Binding-site contacts:
Ligand atom C3 contacts residue ASN123 of chain 1.B at 3.8 Å.
Ligand atom O6 contacts residue ASN171 of chain 1.B at 3.7 Å.
Ligand atom C8 contacts residue ALA169 of chain 1.B at 3.5 Å (hydrophobic).
Ligand atom C7 contacts residue ALA169 of chain 1.B at 3.9 Å (hydrophobic).
Ligand atom O6 contacts residue ALA169 of chain 1.B at 4.4 Å.
Ligand atom C8 contacts residue THR125 of chain 1.B at 3.5 Å.
Ligand atom N2 contacts residue ALA169 of chain 1.B at 3.5 Å.
Ligand atom C1 contacts residue ASN123 of chain 1.B at 1.3 Å.
Ligand atom C5 contacts residue ASN123 of chain 1.B at 3.4 Å.
Ligand atom C4 contacts residue ASN123 of chain 1.B at 4.1 Å.
Ligand atom C2 contacts residue ALA169 of chain 1.B at 4.2 Å (hydrophobic).
Ligand atom O5 contacts residue ASN123 of chain 1.B at 2.3 Å (h-bond).
Ligand atom O6 contacts residue GLU170 of chain 1.B at 4.2 Å.
Ligand atom C5 contacts residue ALA169 of chain 1.B at 4.1 Å (hydrophobic).
Ligand atom C2 contacts residue ASN123 of chain 1.B at 2.6 Å.
Ligand atom C1 contacts residue ALA169 of chain 1.B at 3.4 Å (hydrophobic).
Ligand atom C7 contacts residue ASN123 of chain 1.B at 4.2 Å.
Ligand atom C3 contacts residue ALA169 of chain 1.B at 4.3 Å (hydrophobic).
Ligand atom C6 contacts residue ASN171 of chain 1.B at 4.5 Å.
Ligand atom O5 contacts residue ALA169 of chain 1.B at 3.9 Å.
Ligand atom N2 contacts residue ASN123 of chain 1.B at 2.9 Å (h-bond).

The small molecule below binds the protein below.
Small molecule (SMILES): CC(=O)N[C@@H]1[C@@H](O)[C@H](O)[C@@H](CO)O[C@H]1O

Sequence of chain 1.B:
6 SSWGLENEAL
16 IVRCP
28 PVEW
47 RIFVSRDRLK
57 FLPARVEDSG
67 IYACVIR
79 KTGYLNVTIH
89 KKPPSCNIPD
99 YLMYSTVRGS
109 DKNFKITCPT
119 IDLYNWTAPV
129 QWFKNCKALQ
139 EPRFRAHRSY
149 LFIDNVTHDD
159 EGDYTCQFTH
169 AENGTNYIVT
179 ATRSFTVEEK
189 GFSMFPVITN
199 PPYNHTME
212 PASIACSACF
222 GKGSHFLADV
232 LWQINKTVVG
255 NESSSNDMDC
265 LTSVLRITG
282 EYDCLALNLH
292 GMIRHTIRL